Binding-site contacts:
Ligand atom C2 contacts residue TRP33 of chain 1.A at 3.7 Å (hydrophobic).
Ligand atom C3 contacts residue LYS59 of chain 1.A at 4.0 Å.
Ligand atom O3 contacts residue ASN83 of chain 1.A at 2.9 Å (h-bond).
Ligand atom C3 contacts residue TRP66 of chain 1.A at 4.3 Å (hydrophobic).
Ligand atom C2 contacts residue ASN83 of chain 1.A at 3.4 Å.
Ligand atom O2 contacts residue ASN83 of chain 1.A at 2.5 Å (h-bond).
Ligand atom O4 contacts residue THR81 of chain 1.A at 3.8 Å.
Ligand atom O2 contacts residue LYS59 of chain 1.A at 3.7 Å.
Ligand atom O5 contacts residue TRP66 of chain 1.A at 3.6 Å.
Ligand atom C5 contacts residue TRP33 of chain 1.A at 4.1 Å (hydrophobic).
Ligand atom C4 contacts residue LEU79 of chain 1.A at 4.1 Å (hydrophobic).
Ligand atom O2 contacts residue THR81 of chain 1.A at 3.0 Å (h-bond).
Ligand atom C2 contacts residue LYS59 of chain 1.A at 4.2 Å.
Ligand atom C5 contacts residue TRP66 of chain 1.A at 4.2 Å (hydrophobic).
Ligand atom O3 contacts residue SER77 of chain 1.A at 3.5 Å (h-bond).
Ligand atom C3 contacts residue GLN78 of chain 1.A at 4.0 Å.
Ligand atom O2 contacts residue TRP33 of chain 1.A at 4.2 Å.
Ligand atom C6 contacts residue TRP33 of chain 1.A at 3.7 Å (hydrophobic).
Ligand atom C3 contacts residue ASN83 of chain 1.A at 4.0 Å.
Ligand atom O3 contacts residue TRP33 of chain 1.A at 4.0 Å.
Ligand atom O4 contacts residue LEU79 of chain 1.A at 3.7 Å.
Ligand atom O2 contacts residue TRP66 of chain 1.A at 4.1 Å.
Ligand atom C4 contacts residue TRP33 of chain 1.A at 3.9 Å (hydrophobic).
Ligand atom C2 contacts residue TRP66 of chain 1.A at 3.6 Å (hydrophobic).
Ligand atom C2 contacts residue THR81 of chain 1.A at 3.8 Å.
Ligand atom C4 contacts residue TRP66 of chain 1.A at 4.1 Å (hydrophobic).
Ligand atom C3 contacts residue LEU79 of chain 1.A at 4.0 Å (hydrophobic).
Ligand atom C1 contacts residue TRP66 of chain 1.A at 3.9 Å (hydrophobic).
Ligand atom O3 contacts residue TRP66 of chain 1.A at 4.2 Å.
Ligand atom O2 contacts residue SER77 of chain 1.A at 3.9 Å.
Ligand atom O3 contacts residue GLN78 of chain 1.A at 3.4 Å (h-bond).
Ligand atom C6 contacts residue TRP66 of chain 1.A at 4.0 Å (hydrophobic).
Ligand atom C5 contacts residue LEU79 of chain 1.A at 3.9 Å (hydrophobic).
Ligand atom O3 contacts residue THR81 of chain 1.A at 3.5 Å (h-bond).
Ligand atom O3 contacts residue LEU79 of chain 1.A at 3.9 Å.
Ligand atom C1 contacts residue TRP33 of chain 1.A at 3.9 Å (hydrophobic).
Ligand atom O5 contacts residue TRP33 of chain 1.A at 3.7 Å.
Ligand atom O3 contacts residue LYS59 of chain 1.A at 2.9 Å (salt-bridge).
Ligand atom C3 contacts residue THR81 of chain 1.A at 3.5 Å.
Ligand atom O2 contacts residue GLN78 of chain 1.A at 3.4 Å.

Sequence of chain 1.A:
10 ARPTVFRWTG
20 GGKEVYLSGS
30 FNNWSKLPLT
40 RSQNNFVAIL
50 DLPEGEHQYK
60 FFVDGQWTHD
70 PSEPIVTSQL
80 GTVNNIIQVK

This protein binds this small molecule.
Small molecule (SMILES): OC[C@H]1O[C@@H]2O[C@H]3[C@H](O)[C@@H](O)[C@@H](O[C@H]4[C@H](O)[C@@H](O)[C@@H](O[C@H]5[C@H](O)[C@@H](O)[C@@H](O[C@H]6[C@H](O)[C@@H](O)[C@@H](O[C@H]7[C@H](O)[C@@H](O)[C@@H](O[C@H]8[C@H](O)[C@@H](O)[C@@H](O[C@H]1[C@H](O)[C@H]2O)O[C@@H]8CO)O[C@@H]7CO)O[C@@H]6CO)O[C@@H]5CO)O[C@@H]4CO)O[C@@H]3CO